Sequence of chain 1.A:
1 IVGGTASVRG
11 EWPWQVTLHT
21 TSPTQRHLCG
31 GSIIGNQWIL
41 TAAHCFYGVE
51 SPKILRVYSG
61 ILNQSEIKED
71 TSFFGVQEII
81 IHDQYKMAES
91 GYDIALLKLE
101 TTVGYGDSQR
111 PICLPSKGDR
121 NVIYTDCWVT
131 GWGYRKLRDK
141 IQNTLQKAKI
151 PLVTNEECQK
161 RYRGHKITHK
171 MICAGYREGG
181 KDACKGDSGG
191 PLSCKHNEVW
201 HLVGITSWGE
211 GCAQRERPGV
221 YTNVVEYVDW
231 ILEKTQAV

Binding-site contacts:
Ligand atom CG2 contacts residue LEU114 of chain 1.A at 3.9 Å (hydrophobic).
Ligand atom CA contacts residue GLN236 of chain 1.A at 3.5 Å.
Ligand atom CG1 contacts residue ILE34 of chain 1.A at 3.5 Å (hydrophobic).
Ligand atom NZ contacts residue THR235 of chain 1.A at 3.7 Å.
Ligand atom CB contacts residue ILE34 of chain 1.A at 3.6 Å (hydrophobic).
Ligand atom CG2 contacts residue ILE34 of chain 1.A at 3.9 Å (hydrophobic).
Ligand atom CA contacts residue CYS113 of chain 1.A at 3.4 Å (hydrophobic).
Ligand atom NZ contacts residue GLN236 of chain 1.A at 3.6 Å.
Ligand atom CB contacts residue ASN36 of chain 1.A at 3.5 Å.
Ligand atom C contacts residue ASN36 of chain 1.A at 4.0 Å.
Ligand atom CB contacts residue GLN236 of chain 1.A at 3.1 Å.
Ligand atom CD1 contacts residue LEU232 of chain 1.A at 3.7 Å (hydrophobic).
Ligand atom CB contacts residue SER116 of chain 1.A at 3.5 Å.
Ligand atom NZ contacts residue ALA237 of chain 1.A at 3.2 Å (h-bond).
Ligand atom CD1 contacts residue ILE231 of chain 1.A at 4.0 Å (hydrophobic).
Ligand atom O contacts residue LEU232 of chain 1.A at 3.6 Å.
Ligand atom OG1 contacts residue PRO115 of chain 1.A at 3.3 Å (h-bond).
Ligand atom CB contacts residue LEU114 of chain 1.A at 4.0 Å (hydrophobic).
Ligand atom N contacts residue GLN236 of chain 1.A at 3.0 Å (h-bond).
Ligand atom CD contacts residue GLN236 of chain 1.A at 3.7 Å.
Ligand atom CG2 contacts residue VAL228 of chain 1.A at 3.9 Å (hydrophobic).
Ligand atom CA contacts residue GLN236 of chain 1.A at 3.8 Å.
Ligand atom CB contacts residue CYS113 of chain 1.A at 3.0 Å (hydrophobic).
Ligand atom CE contacts residue THR235 of chain 1.A at 4.0 Å.
Ligand atom OG1 contacts residue LEU114 of chain 1.A at 4.0 Å.
Ligand atom CD1 contacts residue LEU114 of chain 1.A at 3.7 Å (hydrophobic).
Ligand atom CG2 contacts residue GLY35 of chain 1.A at 4.1 Å.
Ligand atom O contacts residue GLN236 of chain 1.A at 4.0 Å.
Ligand atom SG contacts residue CYS113 of chain 1.A at 2.0 Å (h-bond).
Ligand atom CG2 contacts residue SER116 of chain 1.A at 3.8 Å.
Ligand atom N contacts residue CYS113 of chain 1.A at 4.2 Å.
Ligand atom OG1 contacts residue SER116 of chain 1.A at 4.0 Å.
Ligand atom CG contacts residue GLN236 of chain 1.A at 4.0 Å.
Ligand atom CB contacts residue GLN236 of chain 1.A at 4.1 Å.
Ligand atom O contacts residue ASN36 of chain 1.A at 3.6 Å.
Ligand atom C contacts residue GLN236 of chain 1.A at 3.7 Å.
Ligand atom CG2 contacts residue GLN236 of chain 1.A at 3.7 Å.
Ligand atom CA contacts residue ASN36 of chain 1.A at 3.5 Å.
Ligand atom CG2 contacts residue THR235 of chain 1.A at 3.9 Å.
Ligand atom CD1 contacts residue THR235 of chain 1.A at 3.8 Å.

This small molecule binds to this protein.
Small molecule (SMILES): CC[C@H](NC(=O)[C@@H](NC(=O)[C@@H](NC(=O)[C@@H](N)CS)[C@@H](C)O)[C@@H](C)O)C(=O)N[C@H](C(=O)N[C@@H](CCCCN)C(=O)N1CCC[C@H]1C=O)[C@@H](C)CC